Binding-site contacts:
Ligand atom O6 contacts residue GLU174 of chain 33.F at 3.8 Å.
Ligand atom O5 contacts residue ASN175 of chain 33.F at 2.4 Å (h-bond).
Ligand atom C1 contacts residue THR85 of chain 33.F at 3.8 Å.
Ligand atom O5 contacts residue GLU174 of chain 33.F at 3.5 Å (salt-bridge).
Ligand atom C5 contacts residue ASN175 of chain 33.F at 3.6 Å.
Ligand atom C5 contacts residue THR85 of chain 33.F at 4.0 Å.
Ligand atom O5 contacts residue THR85 of chain 33.F at 4.3 Å.
Ligand atom C4 contacts residue NAG1 of chain 33.K at 3.5 Å.
Ligand atom C8 contacts residue ASN175 of chain 33.F at 4.5 Å.
Ligand atom N2 contacts residue THR85 of chain 33.F at 4.5 Å.
Ligand atom C3 contacts residue THR85 of chain 33.F at 4.4 Å.
Ligand atom C2 contacts residue ASN175 of chain 33.F at 2.4 Å.
Ligand atom C3 contacts residue NAG1 of chain 33.K at 3.7 Å.
Ligand atom C8 contacts residue PRO86 of chain 33.F at 3.6 Å (hydrophobic).
Ligand atom C1 contacts residue GLU174 of chain 33.F at 4.1 Å.
Ligand atom C8 contacts residue ARG88 of chain 33.F at 4.3 Å.
Ligand atom C3 contacts residue ASN175 of chain 33.F at 3.8 Å.
Ligand atom C4 contacts residue ASN175 of chain 33.F at 4.2 Å.
Ligand atom C2 contacts residue THR85 of chain 33.F at 4.5 Å.
Ligand atom C5 contacts residue NAG1 of chain 33.K at 3.8 Å.
Ligand atom C7 contacts residue PRO86 of chain 33.F at 4.3 Å (hydrophobic).
Ligand atom C1 contacts residue ASN175 of chain 33.F at 1.4 Å.
Ligand atom O3 contacts residue NAG1 of chain 33.K at 3.9 Å.
Ligand atom C7 contacts residue ASN175 of chain 33.F at 3.4 Å.
Ligand atom O7 contacts residue ASN175 of chain 33.F at 3.5 Å (h-bond).
Ligand atom N2 contacts residue ASN175 of chain 33.F at 2.9 Å (h-bond).
Ligand atom O4 contacts residue NAG1 of chain 33.K at 2.3 Å (h-bond).
Ligand atom C8 contacts residue GLU87 of chain 33.F at 3.6 Å.
Ligand atom O6 contacts residue THR85 of chain 33.F at 4.4 Å.
Ligand atom O6 contacts residue PHE173 of chain 33.F at 4.0 Å.
Ligand atom C6 contacts residue NAG1 of chain 33.K at 4.2 Å.
Ligand atom N2 contacts residue PRO86 of chain 33.F at 3.9 Å.

This small molecule binds to this protein.
Small molecule (SMILES): CC(=O)N[C@@H]1[C@@H](O)[C@H](O)[C@@H](CO)O[C@H]1O

Sequence of chain 33.F:
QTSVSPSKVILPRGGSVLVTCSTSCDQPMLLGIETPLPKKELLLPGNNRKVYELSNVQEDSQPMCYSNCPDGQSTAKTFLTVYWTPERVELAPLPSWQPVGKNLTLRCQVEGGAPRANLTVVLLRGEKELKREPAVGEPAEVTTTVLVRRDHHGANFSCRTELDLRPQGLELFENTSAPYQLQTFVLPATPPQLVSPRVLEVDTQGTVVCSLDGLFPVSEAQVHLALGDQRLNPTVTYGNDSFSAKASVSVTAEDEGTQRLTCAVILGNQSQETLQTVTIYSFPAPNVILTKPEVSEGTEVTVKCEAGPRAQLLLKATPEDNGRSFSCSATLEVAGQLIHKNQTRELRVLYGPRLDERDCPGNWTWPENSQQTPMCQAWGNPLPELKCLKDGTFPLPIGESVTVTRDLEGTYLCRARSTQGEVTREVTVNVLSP